Sequence of chain 27.E:
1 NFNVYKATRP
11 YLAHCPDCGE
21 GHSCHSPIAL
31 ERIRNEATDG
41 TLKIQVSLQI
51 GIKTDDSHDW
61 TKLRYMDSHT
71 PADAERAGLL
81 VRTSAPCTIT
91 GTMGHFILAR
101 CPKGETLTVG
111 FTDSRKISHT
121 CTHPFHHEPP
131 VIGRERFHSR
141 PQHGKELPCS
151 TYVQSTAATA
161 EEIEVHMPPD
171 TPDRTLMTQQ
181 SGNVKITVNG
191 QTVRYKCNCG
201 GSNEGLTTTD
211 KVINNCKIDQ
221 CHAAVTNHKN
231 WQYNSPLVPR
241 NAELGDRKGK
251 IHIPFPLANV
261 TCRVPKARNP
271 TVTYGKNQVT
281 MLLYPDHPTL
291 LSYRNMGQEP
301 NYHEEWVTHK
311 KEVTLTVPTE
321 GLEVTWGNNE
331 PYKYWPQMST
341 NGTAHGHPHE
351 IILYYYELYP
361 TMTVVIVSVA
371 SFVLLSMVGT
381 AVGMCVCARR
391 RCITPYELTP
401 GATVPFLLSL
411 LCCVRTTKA

Sequence of chain 27.D:
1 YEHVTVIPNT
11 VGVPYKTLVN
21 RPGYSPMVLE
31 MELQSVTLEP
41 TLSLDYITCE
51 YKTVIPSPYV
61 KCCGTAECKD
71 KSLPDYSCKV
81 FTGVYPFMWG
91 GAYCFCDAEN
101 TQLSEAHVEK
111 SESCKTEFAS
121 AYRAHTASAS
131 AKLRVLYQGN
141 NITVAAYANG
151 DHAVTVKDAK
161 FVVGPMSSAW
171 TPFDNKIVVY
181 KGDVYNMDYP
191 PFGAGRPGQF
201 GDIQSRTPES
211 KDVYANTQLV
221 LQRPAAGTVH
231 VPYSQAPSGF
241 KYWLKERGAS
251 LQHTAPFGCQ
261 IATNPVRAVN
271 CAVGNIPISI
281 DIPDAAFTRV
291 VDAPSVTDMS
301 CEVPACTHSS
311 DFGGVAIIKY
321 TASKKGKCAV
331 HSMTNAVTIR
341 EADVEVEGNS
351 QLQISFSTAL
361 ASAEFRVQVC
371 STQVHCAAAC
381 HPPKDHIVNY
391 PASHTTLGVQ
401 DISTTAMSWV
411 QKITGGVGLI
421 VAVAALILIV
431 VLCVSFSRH

Binding-site contacts:
Ligand atom O5 contacts residue ASN259 of chain 27.E at 2.3 Å (h-bond).
Ligand atom C3 contacts residue ASN259 of chain 27.E at 3.7 Å.
Ligand atom O7 contacts residue ASN259 of chain 27.E at 2.7 Å (h-bond).
Ligand atom C6 contacts residue THR116 of chain 27.D at 4.5 Å.
Ligand atom C5 contacts residue ASN259 of chain 27.E at 3.6 Å.
Ligand atom O6 contacts residue THR116 of chain 27.D at 3.2 Å (h-bond).
Ligand atom C7 contacts residue ASN259 of chain 27.E at 3.1 Å.
Ligand atom N2 contacts residue ASN259 of chain 27.E at 3.0 Å (h-bond).
Ligand atom C2 contacts residue ASN259 of chain 27.E at 2.4 Å.
Ligand atom C8 contacts residue ASN259 of chain 27.E at 4.4 Å.
Ligand atom O5 contacts residue THR116 of chain 27.D at 3.8 Å.
Ligand atom C4 contacts residue ASN259 of chain 27.E at 4.1 Å.
Ligand atom C1 contacts residue ASN259 of chain 27.E at 1.4 Å.
Ligand atom C6 contacts residue LYS115 of chain 27.D at 4.3 Å.
Ligand atom O7 contacts residue LYS181 of chain 27.D at 4.3 Å.
Ligand atom O7 contacts residue GLU117 of chain 27.D at 4.3 Å.
Ligand atom O6 contacts residue LYS115 of chain 27.D at 3.5 Å (salt-bridge).
Ligand atom O6 contacts residue ASN259 of chain 27.E at 4.4 Å.

A small-molecule ligand and the protein it binds are described below.
Small molecule (SMILES): CC(=O)N[C@@H]1[C@@H](O)[C@H](O)[C@@H](CO)O[C@H]1O